Sequence of chain 1.A:
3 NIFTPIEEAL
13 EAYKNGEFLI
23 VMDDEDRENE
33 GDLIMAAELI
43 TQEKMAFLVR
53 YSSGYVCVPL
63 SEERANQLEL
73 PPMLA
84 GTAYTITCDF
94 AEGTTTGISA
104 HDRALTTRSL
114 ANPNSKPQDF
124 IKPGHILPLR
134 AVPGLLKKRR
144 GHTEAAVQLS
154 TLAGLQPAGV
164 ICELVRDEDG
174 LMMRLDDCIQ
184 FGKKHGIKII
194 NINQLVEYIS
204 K

Binding-site contacts:
Ligand atom C3 contacts residue HIS145 of chain 1.A at 4.1 Å.
Ligand atom O8 contacts residue THR146 of chain 1.A at 4.1 Å.
Ligand atom C5 contacts residue ILE164 of chain 1.A at 4.0 Å (hydrophobic).
Ligand atom O14 contacts residue LEU132 of chain 1.A at 3.5 Å.
Ligand atom O4 contacts residue HIS145 of chain 1.A at 3.0 Å.
Ligand atom O10 contacts residue GLY144 of chain 1.A at 3.4 Å.
Ligand atom C7 contacts residue THR146 of chain 1.A at 3.6 Å.
Ligand atom O13 contacts residue ILE164 of chain 1.A at 3.0 Å.
Ligand atom C7 contacts residue THR85 of chain 1.A at 4.0 Å.
Ligand atom O10 contacts residue HIS145 of chain 1.A at 2.9 Å (h-bond).
Ligand atom O11 contacts residue ARG142 of chain 1.A at 2.9 Å (salt-bridge).
Ligand atom C3 contacts residue ASP34 of chain 1.A at 3.2 Å.
Ligand atom O12 contacts residue THR85 of chain 1.A at 2.7 Å (h-bond).
Ligand atom C5 contacts residue GLU166 of chain 1.A at 3.4 Å.
Ligand atom O11 contacts residue THR146 of chain 1.A at 2.6 Å (h-bond).
Ligand atom O13 contacts residue GLU166 of chain 1.A at 4.0 Å.
Ligand atom O11 contacts residue GLY144 of chain 1.A at 3.6 Å.
Ligand atom O8 contacts residue HIS145 of chain 1.A at 3.6 Å.
Ligand atom O4 contacts residue ASP34 of chain 1.A at 2.6 Å (salt-bridge).
Ligand atom P9 contacts residue THR85 of chain 1.A at 4.0 Å.
Ligand atom C6 contacts residue THR85 of chain 1.A at 4.0 Å.
Ligand atom C2 contacts residue ASP34 of chain 1.A at 3.8 Å.
Ligand atom P9 contacts residue THR146 of chain 1.A at 3.8 Å.
Ligand atom O13 contacts residue ASP34 of chain 1.A at 3.5 Å (salt-bridge).
Ligand atom C3 contacts residue GLU166 of chain 1.A at 3.9 Å.
Ligand atom P9 contacts residue HIS145 of chain 1.A at 3.5 Å.
Ligand atom C7 contacts residue HIS145 of chain 1.A at 4.1 Å.
Ligand atom O1 contacts residue HIS145 of chain 1.A at 3.8 Å.
Ligand atom C7 contacts residue ILE164 of chain 1.A at 3.7 Å (hydrophobic).
Ligand atom O10 contacts residue ARG142 of chain 1.A at 4.1 Å.
Ligand atom C2 contacts residue GLU166 of chain 1.A at 3.5 Å.
Ligand atom O14 contacts residue CYS59 of chain 1.A at 3.7 Å.
Ligand atom C5 contacts residue ASP34 of chain 1.A at 3.9 Å.
Ligand atom O11 contacts residue HIS145 of chain 1.A at 3.1 Å (h-bond).
Ligand atom O12 contacts residue ARG142 of chain 1.A at 3.0 Å (salt-bridge).
Ligand atom O4 contacts residue ILE164 of chain 1.A at 3.9 Å.
Ligand atom P9 contacts residue ARG142 of chain 1.A at 3.8 Å.
Ligand atom O14 contacts residue THR85 of chain 1.A at 3.4 Å.
Ligand atom O14 contacts residue TYR87 of chain 1.A at 4.0 Å.
Ligand atom C7 contacts residue LEU132 of chain 1.A at 3.9 Å (hydrophobic).

This protein binds this small molecule.
Small molecule (SMILES): O=C(CO)[C@H](O)[C@H](O)COP(=O)(O)O